Sequence of chain 1.A:
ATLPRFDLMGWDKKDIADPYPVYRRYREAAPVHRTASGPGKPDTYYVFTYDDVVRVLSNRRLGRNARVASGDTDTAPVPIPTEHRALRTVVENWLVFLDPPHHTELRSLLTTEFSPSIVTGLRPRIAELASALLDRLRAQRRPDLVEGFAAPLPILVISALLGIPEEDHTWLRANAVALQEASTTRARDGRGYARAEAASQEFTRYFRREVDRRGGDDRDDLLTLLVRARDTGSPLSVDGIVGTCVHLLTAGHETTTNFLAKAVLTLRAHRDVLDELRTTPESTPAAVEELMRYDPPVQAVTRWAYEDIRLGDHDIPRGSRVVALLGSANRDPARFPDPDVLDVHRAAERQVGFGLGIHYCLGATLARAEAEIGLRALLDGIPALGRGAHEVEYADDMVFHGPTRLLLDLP

A small-molecule ligand and the protein it binds are described below.
Small molecule (SMILES): O=C(O)c1[nH]c(C(=O)O)c(-c2c[nH]c3c(Cl)cccc23)c1-c1c[nH]c2c(Cl)cccc12

Binding-site contacts:
Ligand atom O32 contacts residue THR187 of chain 1.A at 2.9 Å (h-bond).
Ligand atom C14 contacts residue PHE403 of chain 1.A at 3.9 Å (hydrophobic).
Ligand atom C18 contacts residue TRP97 of chain 1.A at 3.9 Å (hydrophobic).
Ligand atom C18 contacts residue VAL99 of chain 1.A at 3.8 Å (hydrophobic).
Ligand atom O27 contacts residue ARG67 of chain 1.A at 3.7 Å.
Ligand atom CL2 contacts residue TRP97 of chain 1.A at 3.8 Å.
Ligand atom C12 contacts residue PHE403 of chain 1.A at 3.8 Å (hydrophobic).
Ligand atom O28 contacts residue ARG67 of chain 1.A at 3.2 Å (salt-bridge).
Ligand atom CL2 contacts residue LEU182 of chain 1.A at 3.0 Å.
Ligand atom N3 contacts residue SER186 of chain 1.A at 3.7 Å.
Ligand atom C14 contacts residue VAL301 of chain 1.A at 3.9 Å (hydrophobic).
Ligand atom C13 contacts residue HEM1 of chain 1.B at 3.9 Å.
Ligand atom O28 contacts residue THR305 of chain 1.A at 3.4 Å (h-bond).
Ligand atom C14 contacts residue HEM1 of chain 1.B at 3.5 Å.
Ligand atom C19 contacts residue GLN183 of chain 1.A at 3.9 Å.
Ligand atom C4 contacts residue PHE100 of chain 1.A at 3.5 Å (hydrophobic).
Ligand atom C20 contacts residue TRP97 of chain 1.A at 3.8 Å (hydrophobic).
Ligand atom O27 contacts residue HEM1 of chain 1.B at 2.6 Å (h-bond).
Ligand atom O27 contacts residue VAL99 of chain 1.A at 3.3 Å.
Ligand atom C26 contacts residue HEM1 of chain 1.B at 3.0 Å.
Ligand atom C20 contacts residue SER186 of chain 1.A at 3.7 Å.
Ligand atom O30 contacts residue THR187 of chain 1.A at 2.6 Å (h-bond).
Ligand atom CL2 contacts residue GLN183 of chain 1.A at 3.6 Å.
Ligand atom N3 contacts residue GLN183 of chain 1.A at 3.0 Å (h-bond).
Ligand atom C8 contacts residue VAL402 of chain 1.A at 3.7 Å (hydrophobic).
Ligand atom O28 contacts residue HEM1 of chain 1.B at 2.8 Å (h-bond).
Ligand atom C15 contacts residue HEM1 of chain 1.B at 3.5 Å.
Ligand atom C26 contacts residue ARG67 of chain 1.A at 3.5 Å.
Ligand atom N2 contacts residue VAL99 of chain 1.A at 3.9 Å.
Ligand atom CL1 contacts residue HEM1 of chain 1.B at 3.6 Å.
Ligand atom C13 contacts residue PHE403 of chain 1.A at 3.8 Å (hydrophobic).
Ligand atom N1 contacts residue VAL402 of chain 1.A at 3.9 Å.
Ligand atom C17 contacts residue PHE403 of chain 1.A at 3.9 Å (hydrophobic).
Ligand atom C7 contacts residue VAL402 of chain 1.A at 3.9 Å (hydrophobic).
Ligand atom C1 contacts residue SER186 of chain 1.A at 3.8 Å.
Ligand atom C1 contacts residue TRP97 of chain 1.A at 3.8 Å (hydrophobic).
Ligand atom O32 contacts residue SER186 of chain 1.A at 3.0 Å.
Ligand atom C29 contacts residue THR187 of chain 1.A at 3.6 Å.
Ligand atom CL1 contacts residue ALA254 of chain 1.A at 3.1 Å.
Ligand atom O28 contacts residue VAL304 of chain 1.A at 3.2 Å.